The protein below binds the small molecule below.
Small molecule (SMILES): O=C(Nc1ccc(Oc2ccncc2)cc1)Nc1cccc(C(F)(F)F)c1

Binding-site contacts:
Ligand atom F01 contacts residue LEU76 of chain 1.A at 3.7 Å.
Ligand atom C35 contacts residue THR93 of chain 1.A at 3.4 Å.
Ligand atom C17 contacts residue MET68 of chain 1.A at 3.7 Å (hydrophobic).
Ligand atom N19 contacts residue GLU64 of chain 1.A at 3.5 Å (salt-bridge).
Ligand atom C21 contacts residue ASP159 of chain 1.A at 3.4 Å.
Ligand atom C09 contacts residue GLU64 of chain 1.A at 3.5 Å.
Ligand atom C22 contacts residue ASP159 of chain 1.A at 2.9 Å.
Ligand atom N37 contacts residue GLU94 of chain 1.A at 3.4 Å (salt-bridge).
Ligand atom C40 contacts residue LEU148 of chain 1.A at 3.6 Å (hydrophobic).
Ligand atom F03 contacts residue ALA158 of chain 1.A at 3.0 Å.
Ligand atom C08 contacts residue GLU64 of chain 1.A at 3.7 Å.
Ligand atom N19 contacts residue ASP159 of chain 1.A at 3.2 Å (salt-bridge).
Ligand atom N37 contacts residue PHE95 of chain 1.A at 3.5 Å.
Ligand atom C08 contacts residue MET68 of chain 1.A at 3.6 Å (hydrophobic).
Ligand atom O18 contacts residue VAL77 of chain 1.A at 3.5 Å.
Ligand atom N15 contacts residue GLU64 of chain 1.A at 2.9 Å (salt-bridge).
Ligand atom C38 contacts residue LEU148 of chain 1.A at 3.4 Å (hydrophobic).
Ligand atom N37 contacts residue LEU148 of chain 1.A at 3.3 Å.
Ligand atom F04 contacts residue VAL157 of chain 1.A at 3.8 Å.
Ligand atom C33 contacts residue THR93 of chain 1.A at 3.2 Å.
Ligand atom N15 contacts residue ASP159 of chain 1.A at 3.6 Å (salt-bridge).
Ligand atom C33 contacts residue ALA47 of chain 1.A at 3.0 Å (hydrophobic).
Ligand atom F03 contacts residue VAL157 of chain 1.A at 3.3 Å.
Ligand atom C08 contacts residue ASP159 of chain 1.A at 3.6 Å.
Ligand atom C32 contacts residue ALA47 of chain 1.A at 3.4 Å (hydrophobic).
Ligand atom C17 contacts residue GLU64 of chain 1.A at 3.6 Å.
Ligand atom C35 contacts residue LEU148 of chain 1.A at 3.4 Å (hydrophobic).
Ligand atom F03 contacts residue ASP159 of chain 1.A at 3.7 Å.
Ligand atom O18 contacts residue ASP159 of chain 1.A at 3.0 Å (salt-bridge).
Ligand atom C35 contacts residue ALA47 of chain 1.A at 3.3 Å (hydrophobic).
Ligand atom C33 contacts residue GLU94 of chain 1.A at 3.7 Å.
Ligand atom C35 contacts residue GLU94 of chain 1.A at 2.8 Å.
Ligand atom F03 contacts residue HIS139 of chain 1.A at 3.7 Å.
Ligand atom N15 contacts residue MET68 of chain 1.A at 3.1 Å (h-bond).
Ligand atom C17 contacts residue ASP159 of chain 1.A at 3.0 Å.
Ligand atom C32 contacts residue LEU148 of chain 1.A at 3.7 Å (hydrophobic).
Ligand atom C29 contacts residue LYS49 of chain 1.A at 3.7 Å.
Ligand atom N37 contacts residue MET96 of chain 1.A at 3.0 Å (h-bond).
Ligand atom C09 contacts residue ASP159 of chain 1.A at 3.7 Å.
Ligand atom C33 contacts residue LEU148 of chain 1.A at 3.6 Å (hydrophobic).

Sequence of chain 1.A:
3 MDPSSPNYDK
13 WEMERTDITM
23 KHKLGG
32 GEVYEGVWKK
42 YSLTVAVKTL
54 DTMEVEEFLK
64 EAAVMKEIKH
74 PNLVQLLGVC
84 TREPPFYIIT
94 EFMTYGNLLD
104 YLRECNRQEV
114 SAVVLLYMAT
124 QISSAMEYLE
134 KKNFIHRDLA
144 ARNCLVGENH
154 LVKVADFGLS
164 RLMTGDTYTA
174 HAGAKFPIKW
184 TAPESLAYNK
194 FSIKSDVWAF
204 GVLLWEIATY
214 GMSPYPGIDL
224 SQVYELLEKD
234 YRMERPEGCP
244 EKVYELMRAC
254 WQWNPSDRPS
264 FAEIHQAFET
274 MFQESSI